Sequence of chain 1.H:
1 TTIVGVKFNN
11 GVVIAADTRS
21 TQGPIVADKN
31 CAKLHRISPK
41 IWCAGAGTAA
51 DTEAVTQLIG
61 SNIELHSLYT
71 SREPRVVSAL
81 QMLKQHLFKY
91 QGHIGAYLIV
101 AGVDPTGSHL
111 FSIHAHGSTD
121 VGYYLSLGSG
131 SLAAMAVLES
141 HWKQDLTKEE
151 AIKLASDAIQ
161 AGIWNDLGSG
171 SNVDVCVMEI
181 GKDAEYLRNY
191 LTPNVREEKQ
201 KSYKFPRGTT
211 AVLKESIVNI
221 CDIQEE

This small molecule binds to this protein.
Small molecule (SMILES): CC(C)C[C@H](NC(=O)[C@H](Cc1ccccc1)NC(=O)c1cnccn1)B(O)O

Binding-site contacts:
Ligand atom O28 contacts residue THR1 of chain 1.N at 2.4 Å (h-bond).
Ligand atom O8 contacts residue SER48 of chain 1.N at 3.8 Å.
Ligand atom N4 contacts residue THR21 of chain 1.N at 4.0 Å.
Ligand atom C24 contacts residue THR52 of chain 1.N at 3.8 Å.
Ligand atom C6 contacts residue SER118 of chain 1.H at 3.3 Å.
Ligand atom O8 contacts residue ALA49 of chain 1.N at 2.9 Å (h-bond).
Ligand atom C23 contacts residue GLY47 of chain 1.N at 3.7 Å.
Ligand atom C10 contacts residue THR21 of chain 1.N at 3.9 Å.
Ligand atom C3 contacts residue THR20 of chain 1.N at 3.8 Å.
Ligand atom C22 contacts residue THR1 of chain 1.N at 2.9 Å.
Ligand atom O28 contacts residue GLY47 of chain 1.N at 3.1 Å (h-bond).
Ligand atom O19 contacts residue THR21 of chain 1.N at 3.0 Å (h-bond).
Ligand atom C3 contacts residue THR22 of chain 1.N at 3.5 Å.
Ligand atom N9 contacts residue THR21 of chain 1.N at 3.2 Å (h-bond).
Ligand atom N1 contacts residue SER118 of chain 1.H at 3.7 Å.
Ligand atom C11 contacts residue THR21 of chain 1.N at 3.6 Å.
Ligand atom C18 contacts residue GLY47 of chain 1.N at 3.7 Å.
Ligand atom C2 contacts residue THR20 of chain 1.N at 3.9 Å.
Ligand atom C3 contacts residue THR21 of chain 1.N at 3.2 Å.
Ligand atom O27 contacts residue THR1 of chain 1.N at 2.3 Å (h-bond).
Ligand atom C5 contacts residue THR22 of chain 1.N at 3.8 Å.
Ligand atom C24 contacts residue ARG45 of chain 1.N at 3.5 Å.
Ligand atom C25 contacts residue THR20 of chain 1.N at 3.5 Å.
Ligand atom C17 contacts residue THR21 of chain 1.N at 3.8 Å.
Ligand atom N4 contacts residue THR22 of chain 1.N at 2.8 Å (h-bond).
Ligand atom C21 contacts residue LYS33 of chain 1.N at 3.9 Å.
Ligand atom C13 contacts residue GLY47 of chain 1.N at 3.6 Å.
Ligand atom N20 contacts residue GLY47 of chain 1.N at 2.9 Å (h-bond).
Ligand atom B26 contacts residue THR1 of chain 1.N at 1.4 Å.
Ligand atom B26 contacts residue LYS33 of chain 1.N at 3.8 Å.
Ligand atom C10 contacts residue GLY47 of chain 1.N at 3.6 Å.
Ligand atom C5 contacts residue HIS114 of chain 1.H at 3.6 Å.
Ligand atom O28 contacts residue SER46 of chain 1.N at 3.8 Å.
Ligand atom C21 contacts residue GLY47 of chain 1.N at 3.9 Å.
Ligand atom C22 contacts residue LYS33 of chain 1.N at 3.9 Å.
Ligand atom N20 contacts residue THR1 of chain 1.N at 3.7 Å.
Ligand atom C21 contacts residue THR1 of chain 1.N at 2.4 Å.
Ligand atom N1 contacts residue ALA49 of chain 1.N at 3.9 Å.
Ligand atom C22 contacts residue GLY47 of chain 1.N at 3.8 Å.
Ligand atom O19 contacts residue THR20 of chain 1.N at 3.5 Å.

Sequence of chain 1.N:
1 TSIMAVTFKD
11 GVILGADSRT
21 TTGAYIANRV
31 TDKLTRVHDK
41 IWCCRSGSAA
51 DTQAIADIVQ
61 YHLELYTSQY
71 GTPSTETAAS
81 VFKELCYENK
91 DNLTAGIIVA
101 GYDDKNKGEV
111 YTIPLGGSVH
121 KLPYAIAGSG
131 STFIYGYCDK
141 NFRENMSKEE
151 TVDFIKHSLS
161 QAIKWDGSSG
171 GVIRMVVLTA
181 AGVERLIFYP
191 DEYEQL